This protein binds this small molecule.
Small molecule (SMILES): O=C(O)CCC(=O)C(=O)O

Binding-site contacts:
Ligand atom C4 contacts residue ARG171 of chain 1.B at 3.7 Å.
Ligand atom O3 contacts residue THR290 of chain 1.B at 4.3 Å.
Ligand atom O2 contacts residue FE1 of chain 1.G at 2.1 Å.
Ligand atom C1 contacts residue HIS277 of chain 1.B at 3.8 Å.
Ligand atom O4 contacts residue ARG171 of chain 1.B at 3.4 Å.
Ligand atom C2 contacts residue HIS277 of chain 1.B at 3.7 Å.
Ligand atom C3 contacts residue FE1 of chain 1.G at 4.2 Å.
Ligand atom O5 contacts residue HIS277 of chain 1.B at 3.1 Å (h-bond).
Ligand atom O1 contacts residue PHE270 of chain 1.B at 3.6 Å.
Ligand atom O4 contacts residue THR290 of chain 1.B at 3.4 Å (h-bond).
Ligand atom C1 contacts residue FE1 of chain 1.G at 2.3 Å.
Ligand atom O3 contacts residue VAL279 of chain 1.B at 3.7 Å.
Ligand atom C3 contacts residue VAL279 of chain 1.B at 4.4 Å (hydrophobic).
Ligand atom O1 contacts residue HIS277 of chain 1.B at 4.0 Å.
Ligand atom O2 contacts residue PHE294 of chain 1.B at 3.5 Å.
Ligand atom O1 contacts residue FE1 of chain 1.G at 3.2 Å.
Ligand atom O2 contacts residue SER207 of chain 1.B at 3.5 Å (h-bond).
Ligand atom C4 contacts residue ILE179 of chain 1.B at 4.3 Å (hydrophobic).
Ligand atom C5 contacts residue ARG288 of chain 1.B at 3.6 Å.
Ligand atom C1 contacts residue SER207 of chain 1.B at 3.6 Å.
Ligand atom O4 contacts residue PHE209 of chain 1.B at 3.9 Å.
Ligand atom C2 contacts residue FE1 of chain 1.G at 2.7 Å.
Ligand atom O5 contacts residue HIS182 of chain 1.B at 2.7 Å (h-bond).
Ligand atom C5 contacts residue THR290 of chain 1.B at 4.3 Å.
Ligand atom O3 contacts residue PHE209 of chain 1.B at 4.3 Å.
Ligand atom C5 contacts residue ARG171 of chain 1.B at 3.8 Å.
Ligand atom O4 contacts residue ARG288 of chain 1.B at 3.8 Å.
Ligand atom C5 contacts residue PHE209 of chain 1.B at 4.2 Å (hydrophobic).
Ligand atom O1 contacts residue SER207 of chain 1.B at 3.0 Å.
Ligand atom O1 contacts residue PHE209 of chain 1.B at 4.4 Å.
Ligand atom O3 contacts residue ARG288 of chain 1.B at 2.7 Å (salt-bridge).
Ligand atom C2 contacts residue HIS182 of chain 1.B at 3.9 Å.
Ligand atom O2 contacts residue HIS277 of chain 1.B at 4.4 Å.
Ligand atom O5 contacts residue FE1 of chain 1.G at 2.4 Å.

Sequence of chain 1.B:
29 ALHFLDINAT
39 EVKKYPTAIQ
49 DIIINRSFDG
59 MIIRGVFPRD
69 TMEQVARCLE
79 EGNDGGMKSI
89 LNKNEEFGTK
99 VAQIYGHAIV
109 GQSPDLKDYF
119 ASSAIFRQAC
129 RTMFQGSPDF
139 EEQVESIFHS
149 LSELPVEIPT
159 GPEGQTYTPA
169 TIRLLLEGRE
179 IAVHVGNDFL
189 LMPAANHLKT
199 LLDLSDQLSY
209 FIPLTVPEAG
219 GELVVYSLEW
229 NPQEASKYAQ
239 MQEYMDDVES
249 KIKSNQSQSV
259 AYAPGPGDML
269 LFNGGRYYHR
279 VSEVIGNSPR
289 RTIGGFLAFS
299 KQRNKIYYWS